Sequence of chain 1.J:
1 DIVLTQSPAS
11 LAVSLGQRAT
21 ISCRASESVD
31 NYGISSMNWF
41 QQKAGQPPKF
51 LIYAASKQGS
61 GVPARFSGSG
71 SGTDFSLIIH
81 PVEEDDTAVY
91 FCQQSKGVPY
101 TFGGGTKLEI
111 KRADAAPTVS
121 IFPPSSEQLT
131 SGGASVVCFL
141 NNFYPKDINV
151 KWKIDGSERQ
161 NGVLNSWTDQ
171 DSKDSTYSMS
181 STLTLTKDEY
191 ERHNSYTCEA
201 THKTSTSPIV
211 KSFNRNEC

Binding-site contacts:
Ligand atom CB contacts residue ASP104 of chain 1.I at 3.7 Å.
Ligand atom CG contacts residue TRP33 of chain 1.I at 3.7 Å (hydrophobic).
Ligand atom C contacts residue ASP104 of chain 1.I at 3.6 Å.
Ligand atom CD contacts residue TYR100 of chain 1.J at 3.7 Å (hydrophobic).
Ligand atom CA contacts residue ASN38 of chain 1.J at 3.4 Å.
Ligand atom CA contacts residue ASP104 of chain 1.I at 3.8 Å.
Ligand atom O contacts residue SER95 of chain 1.J at 2.7 Å (h-bond).
Ligand atom O contacts residue TYR53 of chain 1.J at 3.4 Å.
Ligand atom O contacts residue ALA32 of chain 1.I at 3.7 Å.
Ligand atom O contacts residue ASN38 of chain 1.J at 2.9 Å (h-bond).
Ligand atom CB contacts residue TYR53 of chain 1.J at 3.8 Å (hydrophobic).
Ligand atom O contacts residue TRP33 of chain 1.I at 3.0 Å (h-bond).
Ligand atom CA contacts residue THR102 of chain 1.I at 3.4 Å.
Ligand atom CG2 contacts residue PHE50 of chain 1.J at 3.4 Å (hydrophobic).
Ligand atom CG2 contacts residue ASP104 of chain 1.I at 3.4 Å.
Ligand atom CG contacts residue TRP33 of chain 1.I at 3.6 Å (hydrophobic).
Ligand atom CA contacts residue SER95 of chain 1.J at 3.6 Å.
Ligand atom OG1 contacts residue LEU101 of chain 1.I at 3.4 Å (h-bond).
Ligand atom O contacts residue THR102 of chain 1.I at 2.8 Å (h-bond).
Ligand atom O contacts residue TYR32 of chain 1.J at 3.8 Å.
Ligand atom OG1 contacts residue PHE103 of chain 1.I at 2.9 Å (h-bond).
Ligand atom CG2 contacts residue ASN38 of chain 1.J at 3.8 Å.
Ligand atom C contacts residue ASN38 of chain 1.J at 3.5 Å.
Ligand atom O contacts residue LEU101 of chain 1.I at 3.4 Å.
Ligand atom CG contacts residue ASP104 of chain 1.I at 3.8 Å.
Ligand atom OG1 contacts residue ASP104 of chain 1.I at 2.6 Å (salt-bridge).
Ligand atom CA contacts residue ASP31 of chain 1.I at 3.1 Å.
Ligand atom CA contacts residue ASP104 of chain 1.I at 3.4 Å.
Ligand atom O contacts residue LEU101 of chain 1.I at 3.6 Å.
Ligand atom CG contacts residue TYR100 of chain 1.J at 3.5 Å (hydrophobic).
Ligand atom N contacts residue ASP104 of chain 1.I at 3.0 Å (salt-bridge).
Ligand atom CB contacts residue ASP104 of chain 1.I at 3.4 Å.
Ligand atom N contacts residue TRP33 of chain 1.I at 3.8 Å.
Ligand atom CB contacts residue ASN38 of chain 1.J at 3.4 Å.
Ligand atom C contacts residue ASP31 of chain 1.I at 3.8 Å.
Ligand atom C contacts residue TRP33 of chain 1.I at 3.8 Å (hydrophobic).
Ligand atom CB contacts residue SER95 of chain 1.J at 3.4 Å.
Ligand atom CA contacts residue LEU101 of chain 1.I at 3.4 Å (hydrophobic).
Ligand atom N contacts residue ASP104 of chain 1.I at 2.8 Å (salt-bridge).
Ligand atom CA contacts residue ASP104 of chain 1.I at 3.8 Å.

Sequence of chain 1.I:
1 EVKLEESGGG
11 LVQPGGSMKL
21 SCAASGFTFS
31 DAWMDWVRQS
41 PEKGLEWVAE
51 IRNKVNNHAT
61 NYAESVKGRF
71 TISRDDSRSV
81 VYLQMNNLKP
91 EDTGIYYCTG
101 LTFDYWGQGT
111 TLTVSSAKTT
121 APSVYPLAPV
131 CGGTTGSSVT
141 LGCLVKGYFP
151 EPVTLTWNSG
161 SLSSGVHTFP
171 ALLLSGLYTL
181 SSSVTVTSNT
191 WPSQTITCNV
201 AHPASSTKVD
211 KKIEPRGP

The small molecule below binds the protein below.
Small molecule (SMILES): CC[C@H](C)[C@H](NC(=O)[C@@H]1CCCN1C(=O)CNC(=O)[C@@H](NC(=O)[C@H](CC(C)C)NC(=O)CNC(=O)[C@H](CCCN=C(N)N)NC(=O)CNC(=O)CNC(=O)[C@@H]1C[C@@H](O)CN1C(=O)[C@@H]1CCCN1)[C@@H](C)O)C(=O)NCC(=O)N1CCC[C@H]1C=O